Sequence of chain 2.D:
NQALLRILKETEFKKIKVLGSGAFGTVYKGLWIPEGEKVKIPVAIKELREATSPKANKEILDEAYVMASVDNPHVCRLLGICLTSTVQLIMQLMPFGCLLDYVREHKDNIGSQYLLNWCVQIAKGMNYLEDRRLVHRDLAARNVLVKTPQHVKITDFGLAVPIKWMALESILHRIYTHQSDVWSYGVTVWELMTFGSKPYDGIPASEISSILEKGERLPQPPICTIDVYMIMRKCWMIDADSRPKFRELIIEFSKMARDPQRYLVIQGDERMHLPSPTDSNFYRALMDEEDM

The small molecule below binds the protein below.
Small molecule (SMILES): O=C(Nc1nccs1)[C@@H](c1cc(F)ccc1O)N1Cc2ccc(-c3ccc(N4CCNCC4)cc3)cc2C1=O

Binding-site contacts:
Ligand atom O39 contacts residue ASP164 of chain 2.D at 3.5 Å.
Ligand atom O01 contacts residue LEU97 of chain 2.D at 3.1 Å.
Ligand atom C36 contacts residue PHE165 of chain 2.D at 3.5 Å (hydrophobic).
Ligand atom N05 contacts residue 8BS1 of chain 2.N at 3.2 Å.
Ligand atom N22 contacts residue ALA64 of chain 2.D at 2.9 Å.
Ligand atom C23 contacts residue THR60 of chain 2.D at 2.9 Å.
Ligand atom O39 contacts residue MET75 of chain 2.D at 3.6 Å (h-bond).
Ligand atom F35 contacts residue MET99 of chain 2.D at 3.5 Å.
Ligand atom F35 contacts residue ARG85 of chain 2.D at 2.9 Å.
Ligand atom C07 contacts residue LYS54 of chain 2.D at 3.0 Å.
Ligand atom C36 contacts residue CYS84 of chain 2.D at 3.3 Å (hydrophobic).
Ligand atom S08 contacts residue LYS54 of chain 2.D at 3.5 Å.
Ligand atom C16 contacts residue GLU71 of chain 2.D at 3.6 Å.
Ligand atom C29 contacts residue MET75 of chain 2.D at 3.4 Å (hydrophobic).
Ligand atom C04 contacts residue LYS54 of chain 2.D at 3.5 Å.
Ligand atom C20 contacts residue GLU67 of chain 2.D at 3.5 Å.
Ligand atom C04 contacts residue MET99 of chain 2.D at 3.5 Å (hydrophobic).
Ligand atom N22 contacts residue THR60 of chain 2.D at 3.3 Å (h-bond).
Ligand atom O31 contacts residue LEU167 of chain 2.D at 3.1 Å.
Ligand atom C16 contacts residue ILE68 of chain 2.D at 3.4 Å (hydrophobic).
Ligand atom C06 contacts residue VAL35 of chain 2.D at 3.5 Å (hydrophobic).
Ligand atom C30 contacts residue MET75 of chain 2.D at 3.4 Å (hydrophobic).
Ligand atom S08 contacts residue MET99 of chain 2.D at 3.6 Å.
Ligand atom O39 contacts residue LEU167 of chain 2.D at 3.6 Å.
Ligand atom C07 contacts residue ILE53 of chain 2.D at 3.3 Å (hydrophobic).
Ligand atom C11 contacts residue LEU167 of chain 2.D at 3.3 Å (hydrophobic).
Ligand atom C28 contacts residue ALA72 of chain 2.D at 3.7 Å (hydrophobic).
Ligand atom S08 contacts residue LEU97 of chain 2.D at 3.2 Å (h-bond).
Ligand atom C27 contacts residue ILE68 of chain 2.D at 3.3 Å (hydrophobic).
Ligand atom C34 contacts residue LEU86 of chain 2.D at 3.5 Å (hydrophobic).
Ligand atom N05 contacts residue LYS54 of chain 2.D at 3.4 Å.
Ligand atom C06 contacts residue LYS54 of chain 2.D at 3.3 Å.
Ligand atom O39 contacts residue PHE165 of chain 2.D at 2.8 Å (h-bond).
Ligand atom C21 contacts residue GLU67 of chain 2.D at 3.6 Å.
Ligand atom F35 contacts residue LEU86 of chain 2.D at 2.7 Å.
Ligand atom C12 contacts residue LEU167 of chain 2.D at 3.5 Å (hydrophobic).
Ligand atom C07 contacts residue ALA52 of chain 2.D at 3.5 Å (hydrophobic).
Ligand atom N03 contacts residue ASP164 of chain 2.D at 3.0 Å (salt-bridge).
Ligand atom C37 contacts residue PHE165 of chain 2.D at 3.4 Å (hydrophobic).
Ligand atom C06 contacts residue 8BS1 of chain 2.N at 3.3 Å.